Binding-site contacts:
Ligand atom C8 contacts residue THR167 of chain 3.C at 3.8 Å.
Ligand atom C2 contacts residue ASN165 of chain 3.C at 2.4 Å.
Ligand atom O5 contacts residue THR167 of chain 3.C at 3.6 Å (h-bond).
Ligand atom C6 contacts residue THR167 of chain 3.C at 2.9 Å.
Ligand atom C5 contacts residue THR167 of chain 3.C at 3.9 Å.
Ligand atom N2 contacts residue ASN165 of chain 3.C at 2.8 Å (h-bond).
Ligand atom O5 contacts residue ASN165 of chain 3.C at 2.3 Å (h-bond).
Ligand atom O6 contacts residue THR167 of chain 3.C at 2.5 Å (h-bond).
Ligand atom C7 contacts residue ASN165 of chain 3.C at 3.9 Å.
Ligand atom C4 contacts residue ASN165 of chain 3.C at 4.2 Å.
Ligand atom C6 contacts residue VAL244 of chain 3.C at 4.3 Å (hydrophobic).
Ligand atom C8 contacts residue VAL242 of chain 3.C at 4.0 Å (hydrophobic).
Ligand atom O7 contacts residue ASN165 of chain 3.C at 4.1 Å.
Ligand atom C5 contacts residue ASN165 of chain 3.C at 3.6 Å.
Ligand atom C1 contacts residue ASN165 of chain 3.C at 1.4 Å.
Ligand atom C3 contacts residue ASN165 of chain 3.C at 3.8 Å.

Sequence of chain 3.C:
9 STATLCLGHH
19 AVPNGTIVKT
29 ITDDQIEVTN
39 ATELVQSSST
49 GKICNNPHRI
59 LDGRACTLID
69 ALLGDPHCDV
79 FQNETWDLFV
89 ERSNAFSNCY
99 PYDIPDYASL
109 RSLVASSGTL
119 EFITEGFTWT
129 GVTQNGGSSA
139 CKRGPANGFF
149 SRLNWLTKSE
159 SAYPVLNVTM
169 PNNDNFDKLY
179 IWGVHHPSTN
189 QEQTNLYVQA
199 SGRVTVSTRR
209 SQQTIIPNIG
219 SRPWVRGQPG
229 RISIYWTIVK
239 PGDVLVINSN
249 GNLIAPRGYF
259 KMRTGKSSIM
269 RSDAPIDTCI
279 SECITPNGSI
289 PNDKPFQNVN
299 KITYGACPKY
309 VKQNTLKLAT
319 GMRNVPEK

This small molecule binds to this protein.
Small molecule (SMILES): CC(=O)N[C@H]1[C@H](O[C@H]2[C@H](O)[C@@H](NC(C)=O)CO[C@@H]2CO)O[C@H](CO)[C@@H](O[C@@H]2O[C@H](CO)[C@@H](O)[C@H](O[C@H]3O[C@H](CO)[C@@H](O)[C@H](O)[C@@H]3O)[C@@H]2O)[C@@H]1O